Sequence of chain 1.A:
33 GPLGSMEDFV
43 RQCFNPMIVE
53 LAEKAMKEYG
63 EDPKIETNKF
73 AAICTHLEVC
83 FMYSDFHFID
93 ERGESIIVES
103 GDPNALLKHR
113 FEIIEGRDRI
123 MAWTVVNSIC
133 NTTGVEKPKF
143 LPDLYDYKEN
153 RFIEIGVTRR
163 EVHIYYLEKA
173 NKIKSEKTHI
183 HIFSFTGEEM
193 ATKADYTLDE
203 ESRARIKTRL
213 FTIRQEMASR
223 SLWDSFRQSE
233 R

Binding-site contacts:
Ligand atom C5 contacts residue MSR1 of chain 1.G at 3.9 Å.
Ligand atom NFE contacts residue MN1 of chain 1.D at 2.3 Å.
Ligand atom C12 contacts residue GLU60 of chain 1.A at 3.5 Å.
Ligand atom C12 contacts residue ALA57 of chain 1.A at 3.6 Å (hydrophobic).
Ligand atom C5 contacts residue ALA57 of chain 1.A at 3.7 Å (hydrophobic).
Ligand atom C16 contacts residue GLY118 of chain 1.A at 3.3 Å.
Ligand atom C12 contacts residue ARG119 of chain 1.A at 3.8 Å.
Ligand atom C5 contacts residue LEU79 of chain 1.A at 3.8 Å (hydrophobic).
Ligand atom C14 contacts residue ASP120 of chain 1.A at 3.7 Å.
Ligand atom N3 contacts residue ALA57 of chain 1.A at 3.6 Å.
Ligand atom C11 contacts residue ARG119 of chain 1.A at 3.7 Å.
Ligand atom C13 contacts residue LYS56 of chain 1.A at 3.9 Å.
Ligand atom C5 contacts residue GLY118 of chain 1.A at 3.6 Å.
Ligand atom C16 contacts residue LEU53 of chain 1.A at 3.9 Å (hydrophobic).
Ligand atom C12 contacts residue ASP120 of chain 1.A at 3.9 Å.
Ligand atom C4 contacts residue ALA57 of chain 1.A at 3.5 Å (hydrophobic).
Ligand atom C5 contacts residue MN1 of chain 1.D at 3.1 Å.
Ligand atom O17 contacts residue ASP120 of chain 1.A at 3.5 Å.
Ligand atom NFE contacts residue GLU117 of chain 1.A at 3.1 Å (salt-bridge).
Ligand atom C11 contacts residue LEU53 of chain 1.A at 3.9 Å (hydrophobic).
Ligand atom NFE contacts residue GLY118 of chain 1.A at 3.5 Å (h-bond).
Ligand atom C2 contacts residue GLY118 of chain 1.A at 3.8 Å.
Ligand atom C2 contacts residue ARG119 of chain 1.A at 3.5 Å.
Ligand atom C16 contacts residue ARG119 of chain 1.A at 3.9 Å.
Ligand atom N3 contacts residue GLY118 of chain 1.A at 3.8 Å.
Ligand atom O17 contacts residue LYS56 of chain 1.A at 3.9 Å.
Ligand atom C13 contacts residue GLU60 of chain 1.A at 3.7 Å.
Ligand atom C14 contacts residue LYS56 of chain 1.A at 3.6 Å.
Ligand atom C13 contacts residue ASP120 of chain 1.A at 3.5 Å.
Ligand atom N3 contacts residue ARG119 of chain 1.A at 3.9 Å.
Ligand atom C2 contacts residue MSR1 of chain 1.G at 3.6 Å.
Ligand atom C15 contacts residue ASP120 of chain 1.A at 3.8 Å.
Ligand atom C4 contacts residue GLY118 of chain 1.A at 3.6 Å.
Ligand atom N3 contacts residue LEU53 of chain 1.A at 3.9 Å.
Ligand atom NFE contacts residue MSR1 of chain 1.G at 3.1 Å (h-bond).
Ligand atom C15 contacts residue LYS56 of chain 1.A at 3.7 Å.
Ligand atom C5 contacts residue GLU117 of chain 1.A at 3.6 Å.
Ligand atom C4 contacts residue LEU53 of chain 1.A at 3.2 Å (hydrophobic).
Ligand atom C2 contacts residue ALA57 of chain 1.A at 3.9 Å (hydrophobic).
Ligand atom C2 contacts residue MN1 of chain 1.D at 3.3 Å.

A small-molecule ligand and the protein it binds are described below.
Small molecule (SMILES): Oc1ccc(-n2ccnc2)cc1